The protein below binds the small molecule below.
Small molecule (SMILES): CC(=O)O[C@H]1C(=O)[C@@]2(C)[C@H]([C@H](OC(=O)c3ccccc3)[C@]3(O)C[C@H](OC(=O)[C@H](O)[C@@H](NC(=O)c4ccccc4)c4ccccc4)C(C)=C1C3(C)C)[C@]1(OC(C)=O)CO[C@@H]1C[C@@H]2O

Binding-site contacts:
Ligand atom C15 contacts residue THR274 of chain 17.D at 3.8 Å.
Ligand atom C14 contacts residue THR274 of chain 17.D at 3.6 Å.
Ligand atom C28 contacts residue PRO358 of chain 17.D at 3.7 Å (hydrophobic).
Ligand atom C39 contacts residue ALA231 of chain 17.D at 3.7 Å (hydrophobic).
Ligand atom C42 contacts residue GLU27 of chain 17.D at 3.4 Å.
Ligand atom O06 contacts residue LEU215 of chain 17.D at 3.5 Å.
Ligand atom C16 contacts residue THR274 of chain 17.D at 3.6 Å.
Ligand atom C16 contacts residue PRO272 of chain 17.D at 3.8 Å (hydrophobic).
Ligand atom C41 contacts residue GLU27 of chain 17.D at 3.3 Å.
Ligand atom C40 contacts residue VAL23 of chain 17.D at 3.7 Å (hydrophobic).
Ligand atom C06 contacts residue HIS227 of chain 17.D at 2.2 Å.
Ligand atom C42 contacts residue VAL23 of chain 17.D at 3.2 Å (hydrophobic).
Ligand atom O06 contacts residue PRO272 of chain 17.D at 3.7 Å.
Ligand atom C07 contacts residue HIS227 of chain 17.D at 2.4 Å.
Ligand atom C05 contacts residue HIS227 of chain 17.D at 2.9 Å.
Ligand atom C33 contacts residue GLU22 of chain 17.D at 3.7 Å.
Ligand atom C04 contacts residue HIS227 of chain 17.D at 3.5 Å.
Ligand atom C09 contacts residue HIS227 of chain 17.D at 3.6 Å.
Ligand atom C41 contacts residue VAL23 of chain 17.D at 2.8 Å (hydrophobic).
Ligand atom O06 contacts residue THR274 of chain 17.D at 2.9 Å (h-bond).
Ligand atom C31 contacts residue HIS227 of chain 17.D at 3.6 Å.
Ligand atom C44 contacts residue LEU361 of chain 17.D at 3.1 Å (hydrophobic).
Ligand atom O01 contacts residue ARG276 of chain 17.D at 3.7 Å.
Ligand atom C19 contacts residue THR274 of chain 17.D at 3.2 Å.
Ligand atom O12 contacts residue GLY360 of chain 17.D at 3.8 Å.
Ligand atom O05 contacts residue LEU361 of chain 17.D at 3.2 Å.
Ligand atom C08 contacts residue HIS227 of chain 17.D at 3.1 Å.
Ligand atom O13 contacts residue PRO358 of chain 17.D at 3.2 Å.
Ligand atom C15 contacts residue PRO272 of chain 17.D at 3.3 Å (hydrophobic).
Ligand atom C30 contacts residue HIS227 of chain 17.D at 3.2 Å.
Ligand atom C14 contacts residue LEU215 of chain 17.D at 3.3 Å (hydrophobic).
Ligand atom O10 contacts residue GLY360 of chain 17.D at 3.8 Å.
Ligand atom C07 contacts residue ASP224 of chain 17.D at 3.6 Å.
Ligand atom C47 contacts residue ARG276 of chain 17.D at 3.5 Å.
Ligand atom O06 contacts residue LEU273 of chain 17.D at 3.0 Å.
Ligand atom O13 contacts residue ARG359 of chain 17.D at 3.3 Å (salt-bridge).
Ligand atom O07 contacts residue THR274 of chain 17.D at 3.7 Å.
Ligand atom C15 contacts residue LEU273 of chain 17.D at 3.7 Å (hydrophobic).
Ligand atom O14 contacts residue HIS227 of chain 17.D at 2.3 Å (h-bond).
Ligand atom C36 contacts residue HIS227 of chain 17.D at 3.4 Å.

Sequence of chain 17.D:
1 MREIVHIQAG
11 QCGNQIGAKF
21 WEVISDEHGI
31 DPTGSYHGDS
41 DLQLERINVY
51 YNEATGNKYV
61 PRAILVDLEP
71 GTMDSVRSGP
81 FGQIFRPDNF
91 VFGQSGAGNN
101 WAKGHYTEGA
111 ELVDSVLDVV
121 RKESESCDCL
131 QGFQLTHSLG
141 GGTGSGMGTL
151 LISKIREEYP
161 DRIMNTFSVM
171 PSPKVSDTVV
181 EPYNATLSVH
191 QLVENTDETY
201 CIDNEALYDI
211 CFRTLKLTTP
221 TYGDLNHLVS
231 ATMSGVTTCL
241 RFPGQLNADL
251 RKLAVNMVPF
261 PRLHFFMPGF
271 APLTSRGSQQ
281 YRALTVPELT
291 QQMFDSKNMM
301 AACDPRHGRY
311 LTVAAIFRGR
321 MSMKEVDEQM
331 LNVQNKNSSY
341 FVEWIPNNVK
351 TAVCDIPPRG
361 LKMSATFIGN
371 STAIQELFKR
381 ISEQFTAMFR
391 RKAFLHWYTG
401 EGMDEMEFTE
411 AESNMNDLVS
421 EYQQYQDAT